Sequence of chain 1.A:
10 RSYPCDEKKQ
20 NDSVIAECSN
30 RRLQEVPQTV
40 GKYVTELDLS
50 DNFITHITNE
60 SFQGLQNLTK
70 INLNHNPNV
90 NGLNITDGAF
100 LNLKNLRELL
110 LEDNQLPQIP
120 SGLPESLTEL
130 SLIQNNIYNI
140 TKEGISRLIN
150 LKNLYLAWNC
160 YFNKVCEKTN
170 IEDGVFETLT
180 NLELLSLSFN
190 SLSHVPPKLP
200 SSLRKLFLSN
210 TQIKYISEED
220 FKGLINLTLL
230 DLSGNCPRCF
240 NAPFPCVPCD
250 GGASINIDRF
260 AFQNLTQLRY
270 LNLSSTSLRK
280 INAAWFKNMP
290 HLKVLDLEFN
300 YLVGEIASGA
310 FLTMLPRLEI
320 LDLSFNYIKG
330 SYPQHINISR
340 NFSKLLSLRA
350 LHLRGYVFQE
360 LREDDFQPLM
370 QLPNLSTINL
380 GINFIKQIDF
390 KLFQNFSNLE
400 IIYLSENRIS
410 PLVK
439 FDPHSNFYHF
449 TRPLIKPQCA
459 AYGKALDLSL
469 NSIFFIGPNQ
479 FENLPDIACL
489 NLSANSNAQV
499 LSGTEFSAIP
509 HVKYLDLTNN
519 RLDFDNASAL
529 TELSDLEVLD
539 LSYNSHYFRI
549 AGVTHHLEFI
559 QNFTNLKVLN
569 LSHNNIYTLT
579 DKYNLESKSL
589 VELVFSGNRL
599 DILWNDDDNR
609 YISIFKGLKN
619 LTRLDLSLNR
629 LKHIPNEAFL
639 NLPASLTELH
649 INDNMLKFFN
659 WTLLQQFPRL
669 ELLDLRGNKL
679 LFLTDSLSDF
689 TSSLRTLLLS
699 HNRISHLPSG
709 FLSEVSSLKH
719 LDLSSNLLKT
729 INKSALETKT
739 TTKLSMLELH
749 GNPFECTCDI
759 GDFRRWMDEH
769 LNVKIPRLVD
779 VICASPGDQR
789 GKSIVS

Binding-site contacts:
Ligand atom O5 contacts residue THR529 of chain 1.A at 3.8 Å.
Ligand atom C1 contacts residue ASN560 of chain 1.A at 1.4 Å.
Ligand atom C5 contacts residue THR529 of chain 1.A at 4.4 Å.
Ligand atom C7 contacts residue ASN560 of chain 1.A at 3.6 Å.
Ligand atom C8 contacts residue GLN559 of chain 1.A at 4.0 Å.
Ligand atom N2 contacts residue ASN560 of chain 1.A at 3.0 Å (h-bond).
Ligand atom C7 contacts residue GLN559 of chain 1.A at 4.4 Å.
Ligand atom C6 contacts residue THR529 of chain 1.A at 3.7 Å.
Ligand atom O7 contacts residue ASN560 of chain 1.A at 3.1 Å (h-bond).
Ligand atom C5 contacts residue ASN560 of chain 1.A at 3.7 Å.
Ligand atom O6 contacts residue THR529 of chain 1.A at 4.5 Å.
Ligand atom O7 contacts residue GLN559 of chain 1.A at 4.4 Å.
Ligand atom O5 contacts residue ASN560 of chain 1.A at 2.4 Å (h-bond).
Ligand atom C3 contacts residue ASN560 of chain 1.A at 3.8 Å.
Ligand atom C2 contacts residue ASN560 of chain 1.A at 2.5 Å.
Ligand atom C6 contacts residue SER526 of chain 1.A at 4.4 Å.
Ligand atom C4 contacts residue ASN560 of chain 1.A at 4.3 Å.

The protein below binds the small molecule below.
Small molecule (SMILES): CC(=O)N[C@@H]1[C@@H](O)[C@H](O)[C@@H](CO)O[C@H]1O